This small molecule binds to this protein.
Small molecule (SMILES): CCC(=O)Nc1ccc(N(Cc2ccsc2)C(=O)Cn2nnc3ccccc32)cc1

Binding-site contacts:
Ligand atom C30 contacts residue GLU169 of chain 1.A at 2.9 Å.
Ligand atom N22 contacts residue GLU169 of chain 1.A at 3.8 Å.
Ligand atom N24 contacts residue GLU169 of chain 1.A at 3.6 Å.
Ligand atom C13 contacts residue HIS41 of chain 1.A at 3.5 Å.
Ligand atom N23 contacts residue HIS166 of chain 1.A at 3.3 Å (h-bond).
Ligand atom C06 contacts residue LEU49 of chain 1.A at 3.7 Å (hydrophobic).
Ligand atom C19 contacts residue LYS191 of chain 1.A at 3.3 Å.
Ligand atom S18 contacts residue GLN192 of chain 1.A at 3.9 Å.
Ligand atom C30 contacts residue PHE143 of chain 1.A at 3.1 Å (hydrophobic).
Ligand atom C29 contacts residue SER1 of chain 1.B at 3.7 Å.
Ligand atom C29 contacts residue GLU169 of chain 1.A at 3.0 Å.
Ligand atom S18 contacts residue LYS191 of chain 1.A at 3.8 Å.
Ligand atom C13 contacts residue LEU49 of chain 1.A at 3.8 Å (hydrophobic).
Ligand atom C02 contacts residue MET168 of chain 1.A at 3.8 Å (hydrophobic).
Ligand atom N23 contacts residue CYS148 of chain 1.A at 3.3 Å (h-bond).
Ligand atom S18 contacts residue LEU49 of chain 1.A at 3.7 Å.
Ligand atom C19 contacts residue TYR54 of chain 1.A at 3.8 Å (hydrophobic).
Ligand atom N24 contacts residue HIS166 of chain 1.A at 2.8 Å (h-bond).
Ligand atom C17 contacts residue LEU49 of chain 1.A at 3.9 Å (hydrophobic).
Ligand atom N23 contacts residue MET168 of chain 1.A at 3.5 Å.
Ligand atom C10 contacts residue MET25 of chain 1.A at 3.8 Å (hydrophobic).
Ligand atom N22 contacts residue CYS148 of chain 1.A at 3.8 Å.
Ligand atom O01 contacts residue MET168 of chain 1.A at 3.1 Å.
Ligand atom N23 contacts residue GLN167 of chain 1.A at 3.8 Å.
Ligand atom S18 contacts residue ASP190 of chain 1.A at 3.8 Å.
Ligand atom C14 contacts residue HIS41 of chain 1.A at 3.6 Å.
Ligand atom C29 contacts residue CYS145 of chain 1.A at 3.9 Å (hydrophobic).
Ligand atom C19 contacts residue ASP190 of chain 1.A at 3.1 Å.
Ligand atom S18 contacts residue TYR54 of chain 1.A at 3.8 Å.
Ligand atom C29 contacts residue PHE143 of chain 1.A at 3.5 Å (hydrophobic).
Ligand atom N23 contacts residue GLU169 of chain 1.A at 3.5 Å (salt-bridge).
Ligand atom C25 contacts residue GLU169 of chain 1.A at 3.6 Å.
Ligand atom C07 contacts residue LEU49 of chain 1.A at 3.5 Å (hydrophobic).
Ligand atom C30 contacts residue LEU144 of chain 1.A at 3.8 Å (hydrophobic).
Ligand atom C21 contacts residue CYS148 of chain 1.A at 3.7 Å (hydrophobic).
Ligand atom N08 contacts residue LEU49 of chain 1.A at 3.6 Å.
Ligand atom C20 contacts residue LYS191 of chain 1.A at 3.8 Å.
Ligand atom O01 contacts residue GLU169 of chain 1.A at 2.9 Å (salt-bridge).
Ligand atom C17 contacts residue GLN192 of chain 1.A at 3.6 Å.
Ligand atom N24 contacts residue MET168 of chain 1.A at 3.9 Å.

Sequence of chain 1.B:
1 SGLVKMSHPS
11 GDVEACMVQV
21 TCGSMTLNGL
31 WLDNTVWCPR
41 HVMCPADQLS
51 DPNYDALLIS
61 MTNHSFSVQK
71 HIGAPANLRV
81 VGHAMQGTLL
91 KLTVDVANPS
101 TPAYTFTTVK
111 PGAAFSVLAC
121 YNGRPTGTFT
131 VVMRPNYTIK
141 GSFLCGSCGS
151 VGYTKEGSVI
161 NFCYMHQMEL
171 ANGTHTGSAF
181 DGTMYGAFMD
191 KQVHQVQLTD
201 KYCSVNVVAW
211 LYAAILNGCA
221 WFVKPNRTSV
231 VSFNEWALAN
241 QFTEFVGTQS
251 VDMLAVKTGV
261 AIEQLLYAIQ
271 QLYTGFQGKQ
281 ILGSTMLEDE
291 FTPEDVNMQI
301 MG

Sequence of chain 1.A:
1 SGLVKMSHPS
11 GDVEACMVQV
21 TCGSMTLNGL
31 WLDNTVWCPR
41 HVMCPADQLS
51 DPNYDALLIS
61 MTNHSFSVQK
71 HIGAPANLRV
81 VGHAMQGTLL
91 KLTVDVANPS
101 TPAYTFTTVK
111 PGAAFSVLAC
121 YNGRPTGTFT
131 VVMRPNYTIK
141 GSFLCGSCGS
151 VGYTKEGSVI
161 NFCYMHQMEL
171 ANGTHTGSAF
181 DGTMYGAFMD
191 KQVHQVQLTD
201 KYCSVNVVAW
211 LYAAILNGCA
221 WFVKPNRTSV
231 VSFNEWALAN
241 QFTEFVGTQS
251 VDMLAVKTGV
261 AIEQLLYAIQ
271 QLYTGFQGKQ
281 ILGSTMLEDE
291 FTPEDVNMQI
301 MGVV